A small-molecule ligand and the protein it binds are described below.
Small molecule (SMILES): O=c1[nH]cnc2c1ncn2[C@@H]1O[C@H](COP(=O)(O)O)[C@@H](O)[C@H]1O

Binding-site contacts:
Ligand atom O2P contacts residue SER182 of chain 2.B at 2.4 Å (h-bond).
Ligand atom O3P contacts residue GLY219 of chain 2.B at 3.0 Å (h-bond).
Ligand atom O2P contacts residue SER241 of chain 2.B at 3.2 Å (h-bond).
Ligand atom O3' contacts residue MET238 of chain 2.B at 3.5 Å (h-bond).
Ligand atom O2' contacts residue ASN156 of chain 2.B at 3.6 Å.
Ligand atom O3P contacts residue GLY181 of chain 2.B at 3.6 Å.
Ligand atom C6 contacts residue GLU294 of chain 2.B at 3.2 Å.
Ligand atom C4' contacts residue ASP217 of chain 2.B at 3.5 Å.
Ligand atom O5' contacts residue SER182 of chain 2.B at 3.7 Å.
Ligand atom O1P contacts residue GLY240 of chain 2.B at 2.7 Å (h-bond).
Ligand atom C5 contacts residue MET267 of chain 2.B at 3.8 Å (hydrophobic).
Ligand atom P contacts residue TYR264 of chain 2.B at 3.5 Å.
Ligand atom C2 contacts residue GLU294 of chain 2.B at 3.2 Å.
Ligand atom O4' contacts residue GLY181 of chain 2.B at 3.9 Å.
Ligand atom C5' contacts residue TYR264 of chain 2.B at 3.5 Å (hydrophobic).
Ligand atom C6 contacts residue MET267 of chain 2.B at 3.7 Å (hydrophobic).
Ligand atom O2' contacts residue ASP217 of chain 2.B at 2.1 Å (salt-bridge).
Ligand atom P contacts residue SER182 of chain 2.B at 3.7 Å.
Ligand atom N7 contacts residue GLY266 of chain 2.B at 3.8 Å.
Ligand atom N7 contacts residue MET54 of chain 2.B at 3.5 Å.
Ligand atom O5' contacts residue TYR264 of chain 2.B at 3.5 Å (h-bond).
Ligand atom C8 contacts residue MET54 of chain 2.B at 3.4 Å (hydrophobic).
Ligand atom C3' contacts residue ALA52 of chain 2.B at 3.9 Å (hydrophobic).
Ligand atom N7 contacts residue MET267 of chain 2.B at 3.3 Å (h-bond).
Ligand atom O6 contacts residue GLU294 of chain 2.B at 3.1 Å (salt-bridge).
Ligand atom N1 contacts residue GLU294 of chain 2.B at 2.4 Å (salt-bridge).
Ligand atom O1P contacts residue TYR264 of chain 2.B at 3.9 Å.
Ligand atom O3' contacts residue ALA52 of chain 2.B at 3.3 Å.
Ligand atom O1P contacts residue VAL239 of chain 2.B at 3.7 Å.
Ligand atom O1P contacts residue SER241 of chain 2.B at 3.7 Å.
Ligand atom C2' contacts residue ASP217 of chain 2.B at 3.4 Å.
Ligand atom O6 contacts residue MET267 of chain 2.B at 3.0 Å.
Ligand atom O2P contacts residue TYR264 of chain 2.B at 2.6 Å (h-bond).
Ligand atom C8 contacts residue ILE183 of chain 2.B at 3.4 Å (hydrophobic).
Ligand atom O3' contacts residue ASP217 of chain 2.B at 2.4 Å (salt-bridge).
Ligand atom C3' contacts residue ASP217 of chain 2.B at 3.4 Å.
Ligand atom O3P contacts residue GLY218 of chain 2.B at 3.6 Å.
Ligand atom O5' contacts residue GLY181 of chain 2.B at 3.4 Å.
Ligand atom N7 contacts residue ILE183 of chain 2.B at 3.8 Å.
Ligand atom O3P contacts residue SER182 of chain 2.B at 3.2 Å (h-bond).

Sequence of chain 2.B:
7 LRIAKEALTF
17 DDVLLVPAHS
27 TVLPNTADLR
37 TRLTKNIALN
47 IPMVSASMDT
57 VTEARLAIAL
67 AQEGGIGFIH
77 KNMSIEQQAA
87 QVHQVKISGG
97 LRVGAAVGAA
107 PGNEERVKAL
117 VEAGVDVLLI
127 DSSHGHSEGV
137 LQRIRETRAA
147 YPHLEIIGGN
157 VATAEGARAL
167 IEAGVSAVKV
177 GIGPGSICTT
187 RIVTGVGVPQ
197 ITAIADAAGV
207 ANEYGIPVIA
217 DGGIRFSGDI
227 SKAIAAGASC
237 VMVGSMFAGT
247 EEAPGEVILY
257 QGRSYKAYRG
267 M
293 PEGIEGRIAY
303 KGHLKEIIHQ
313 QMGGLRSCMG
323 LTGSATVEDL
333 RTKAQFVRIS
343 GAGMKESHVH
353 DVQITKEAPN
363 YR